The small molecule below binds the protein below.
Small molecule (SMILES): O=c1[nH]c(Oc2cn[nH]c2)nc2cnccc12

Binding-site contacts:
Ligand atom N04 contacts residue PHE182 of chain 1.A at 3.5 Å.
Ligand atom N01 contacts residue TYR129 of chain 1.A at 2.6 Å (h-bond).
Ligand atom N1 contacts residue HIS273 of chain 1.A at 3.3 Å (h-bond).
Ligand atom C1 contacts residue PHE182 of chain 1.A at 3.6 Å (hydrophobic).
Ligand atom C06 contacts residue PHE182 of chain 1.A at 3.6 Å (hydrophobic).
Ligand atom O1 contacts residue TYR174 of chain 1.A at 3.3 Å.
Ligand atom O01 contacts residue LYS203 of chain 1.A at 2.7 Å (salt-bridge).
Ligand atom C04 contacts residue THR181 of chain 1.A at 3.5 Å.
Ligand atom C04 contacts residue TYR129 of chain 1.A at 3.7 Å (hydrophobic).
Ligand atom C09 contacts residue PHE182 of chain 1.A at 3.7 Å (hydrophobic).
Ligand atom O01 contacts residue ASN195 of chain 1.A at 3.8 Å.
Ligand atom N02 contacts residue HIS83 of chain 1.A at 3.6 Å.
Ligand atom N04 contacts residue LYS238 of chain 1.A at 3.2 Å (salt-bridge).
Ligand atom C03 contacts residue LYS238 of chain 1.A at 3.7 Å.
Ligand atom C07 contacts residue HIS185 of chain 1.A at 3.3 Å.
Ligand atom N02 contacts residue LYS238 of chain 1.A at 3.6 Å.
Ligand atom C02 contacts residue TYR174 of chain 1.A at 3.5 Å (hydrophobic).
Ligand atom N1 contacts residue CO1 of chain 1.C at 2.1 Å.
Ligand atom C08 contacts residue TRP205 of chain 1.A at 3.6 Å (hydrophobic).
Ligand atom C01 contacts residue TYR129 of chain 1.A at 3.4 Å (hydrophobic).
Ligand atom C07 contacts residue CO1 of chain 1.C at 3.0 Å.
Ligand atom C05 contacts residue ALA131 of chain 1.A at 3.6 Å (hydrophobic).
Ligand atom C03 contacts residue TYR129 of chain 1.A at 3.6 Å (hydrophobic).
Ligand atom C09 contacts residue TRP205 of chain 1.A at 3.6 Å (hydrophobic).
Ligand atom C03 contacts residue ALA131 of chain 1.A at 3.8 Å (hydrophobic).
Ligand atom C08 contacts residue CO1 of chain 1.C at 3.0 Å.
Ligand atom N01 contacts residue TYR174 of chain 1.A at 3.5 Å.
Ligand atom C02 contacts residue TYR129 of chain 1.A at 3.5 Å (hydrophobic).
Ligand atom C07 contacts residue LYS238 of chain 1.A at 3.6 Å.
Ligand atom N03 contacts residue LYS238 of chain 1.A at 3.4 Å (salt-bridge).
Ligand atom O01 contacts residue TYR129 of chain 1.A at 3.4 Å (h-bond).
Ligand atom C02 contacts residue PHE182 of chain 1.A at 3.8 Å (hydrophobic).
Ligand atom C05 contacts residue LYS238 of chain 1.A at 3.3 Å.
Ligand atom O1 contacts residue TYR129 of chain 1.A at 3.0 Å.
Ligand atom O01 contacts residue PHE182 of chain 1.A at 3.8 Å.
Ligand atom C01 contacts residue PHE182 of chain 1.A at 3.6 Å (hydrophobic).
Ligand atom O1 contacts residue ALA131 of chain 1.A at 3.8 Å.
Ligand atom C08 contacts residue HIS273 of chain 1.A at 3.7 Å.
Ligand atom C05 contacts residue ASP132 of chain 1.A at 3.8 Å.
Ligand atom N1 contacts residue HIS185 of chain 1.A at 3.2 Å (h-bond).

Sequence of chain 1.A:
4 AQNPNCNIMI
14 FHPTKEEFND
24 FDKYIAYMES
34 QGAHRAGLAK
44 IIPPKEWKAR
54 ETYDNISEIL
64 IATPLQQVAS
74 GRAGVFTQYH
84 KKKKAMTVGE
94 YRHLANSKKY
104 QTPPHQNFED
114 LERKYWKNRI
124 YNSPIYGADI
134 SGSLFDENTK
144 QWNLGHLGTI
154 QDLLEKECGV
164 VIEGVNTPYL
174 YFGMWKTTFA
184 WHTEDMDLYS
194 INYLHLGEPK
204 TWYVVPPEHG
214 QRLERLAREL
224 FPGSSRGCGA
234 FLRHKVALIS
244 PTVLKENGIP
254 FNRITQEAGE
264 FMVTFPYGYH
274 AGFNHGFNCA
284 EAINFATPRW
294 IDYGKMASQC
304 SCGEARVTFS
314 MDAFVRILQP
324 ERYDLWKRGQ